A protein and the small-molecule ligand that binds it are described below.
Small molecule (SMILES): CCCCOC(=O)[C@@H](NC(=O)[C@@H](N)Cc1ccc(O)cc1)[C@H]1[C@H](O)[C@](O)(CO)[C@@H](O)CN1O

Sequence of chain 2.A:
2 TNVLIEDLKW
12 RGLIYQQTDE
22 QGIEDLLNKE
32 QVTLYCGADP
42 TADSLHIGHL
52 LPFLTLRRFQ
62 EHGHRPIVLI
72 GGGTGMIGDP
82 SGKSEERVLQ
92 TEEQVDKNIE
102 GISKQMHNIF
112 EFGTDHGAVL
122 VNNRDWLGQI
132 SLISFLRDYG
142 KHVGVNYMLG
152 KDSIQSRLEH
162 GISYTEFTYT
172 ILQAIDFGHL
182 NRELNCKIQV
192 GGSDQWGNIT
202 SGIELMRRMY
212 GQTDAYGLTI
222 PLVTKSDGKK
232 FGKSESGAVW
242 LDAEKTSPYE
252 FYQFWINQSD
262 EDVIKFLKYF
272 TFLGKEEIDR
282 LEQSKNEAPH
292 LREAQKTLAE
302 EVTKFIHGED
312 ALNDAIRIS

Binding-site contacts:
Ligand atom C30 contacts residue HIS50 of chain 2.A at 3.1 Å.
Ligand atom C27 contacts residue HIS50 of chain 2.A at 3.5 Å.
Ligand atom O23 contacts residue ASP40 of chain 2.A at 3.1 Å (salt-bridge).
Ligand atom C27 contacts residue ILE103 of chain 2.A at 3.5 Å (hydrophobic).
Ligand atom C26 contacts residue ASP40 of chain 2.A at 3.5 Å.
Ligand atom O13 contacts residue ASP177 of chain 2.A at 2.5 Å (salt-bridge).
Ligand atom N16 contacts residue ASP80 of chain 2.A at 2.8 Å (salt-bridge).
Ligand atom O13 contacts residue TYR36 of chain 2.A at 3.3 Å (h-bond).
Ligand atom O13 contacts residue GLN174 of chain 2.A at 3.6 Å.
Ligand atom O31 contacts residue PHE54 of chain 2.A at 3.1 Å.
Ligand atom C30 contacts residue PRO53 of chain 2.A at 3.4 Å (hydrophobic).
Ligand atom C3 contacts residue GLY193 of chain 2.A at 3.5 Å.
Ligand atom C24 contacts residue ASP40 of chain 2.A at 2.7 Å.
Ligand atom C7 contacts residue ASP177 of chain 2.A at 3.2 Å.
Ligand atom C7 contacts residue LEU70 of chain 2.A at 3.4 Å (hydrophobic).
Ligand atom C15 contacts residue GLN196 of chain 2.A at 3.2 Å.
Ligand atom C25 contacts residue ASP40 of chain 2.A at 3.6 Å.
Ligand atom O23 contacts residue ALA39 of chain 2.A at 3.5 Å.
Ligand atom N19 contacts residue GLY38 of chain 2.A at 3.5 Å (h-bond).
Ligand atom N16 contacts residue GLN196 of chain 2.A at 3.1 Å (h-bond).
Ligand atom O29 contacts residue GLY49 of chain 2.A at 3.4 Å (h-bond).
Ligand atom C12 contacts residue GLN174 of chain 2.A at 3.5 Å.
Ligand atom O32 contacts residue GLY193 of chain 2.A at 3.5 Å (h-bond).
Ligand atom O64 contacts residue HIS50 of chain 2.A at 3.0 Å (h-bond).
Ligand atom O32 contacts residue ASP195 of chain 2.A at 3.1 Å (salt-bridge).
Ligand atom C8 contacts residue ASP40 of chain 2.A at 3.3 Å.
Ligand atom C14 contacts residue TYR170 of chain 2.A at 3.7 Å (hydrophobic).
Ligand atom C12 contacts residue LEU70 of chain 2.A at 3.7 Å (hydrophobic).
Ligand atom C10 contacts residue GLN174 of chain 2.A at 3.3 Å.
Ligand atom N16 contacts residue GLN174 of chain 2.A at 3.3 Å (h-bond).
Ligand atom C7 contacts residue ASN124 of chain 2.A at 3.4 Å.
Ligand atom N16 contacts residue TYR170 of chain 2.A at 2.7 Å (h-bond).
Ligand atom C14 contacts residue ASP40 of chain 2.A at 3.7 Å.
Ligand atom C8 contacts residue THR75 of chain 2.A at 3.7 Å.
Ligand atom C12 contacts residue ASP177 of chain 2.A at 3.2 Å.
Ligand atom O31 contacts residue HIS50 of chain 2.A at 3.4 Å (h-bond).
Ligand atom O28 contacts residue GLY38 of chain 2.A at 2.7 Å (h-bond).
Ligand atom C11 contacts residue GLN174 of chain 2.A at 3.2 Å.
Ligand atom O18 contacts residue ASP80 of chain 2.A at 3.3 Å (salt-bridge).
Ligand atom C4 contacts residue GLY193 of chain 2.A at 3.4 Å.